Binding-site contacts:
Ligand atom O2A contacts residue SER283 of chain 2.A at 3.0 Å.
Ligand atom CHA contacts residue HIS269 of chain 2.A at 3.5 Å.
Ligand atom O1A contacts residue HIS269 of chain 2.A at 2.9 Å (h-bond).
Ligand atom CGD contacts residue VAL265 of chain 2.A at 3.5 Å (hydrophobic).
Ligand atom OB contacts residue SER297 of chain 2.A at 3.2 Å (h-bond).
Ligand atom NC contacts residue ASP216 of chain 2.A at 2.9 Å (salt-bridge).
Ligand atom O1D contacts residue ARG263 of chain 2.A at 2.5 Å (salt-bridge).
Ligand atom CMB contacts residue TYR272 of chain 2.A at 3.5 Å (hydrophobic).
Ligand atom C4D contacts residue HIS269 of chain 2.A at 3.4 Å.
Ligand atom O1A contacts residue ALA281 of chain 2.A at 3.5 Å.
Ligand atom C2A contacts residue HIS269 of chain 2.A at 3.4 Å.
Ligand atom O2D contacts residue ARG263 of chain 2.A at 2.9 Å (salt-bridge).
Ligand atom ND contacts residue HIS269 of chain 2.A at 3.4 Å (h-bond).
Ligand atom CAC contacts residue THR268 of chain 2.A at 3.3 Å.
Ligand atom CMC contacts residue PRO468 of chain 2.A at 3.2 Å (hydrophobic).
Ligand atom ND contacts residue ASP216 of chain 2.A at 3.3 Å (salt-bridge).
Ligand atom NA contacts residue ASP216 of chain 2.A at 3.4 Å (salt-bridge).
Ligand atom O1D contacts residue VAL265 of chain 2.A at 3.2 Å.
Ligand atom CBC contacts residue CYS28 of chain 2.A at 1.6 Å (hydrophobic).
Ligand atom CMC contacts residue VAL469 of chain 2.A at 3.4 Å (hydrophobic).
Ligand atom CAD contacts residue TYR225 of chain 2.A at 2.9 Å (hydrophobic).
Ligand atom OC contacts residue ASP216 of chain 2.A at 3.3 Å.
Ligand atom O2D contacts residue TYR225 of chain 2.A at 2.5 Å (h-bond).
Ligand atom NA contacts residue HIS269 of chain 2.A at 3.0 Å.
Ligand atom C2D contacts residue SER221 of chain 2.A at 3.3 Å.
Ligand atom CBA contacts residue HIS269 of chain 2.A at 3.3 Å.
Ligand atom OB contacts residue HIS299 of chain 2.A at 3.2 Å.
Ligand atom C3D contacts residue SER221 of chain 2.A at 3.3 Å.
Ligand atom CHB contacts residue ILE217 of chain 2.A at 3.3 Å (hydrophobic).
Ligand atom OC contacts residue TYR272 of chain 2.A at 3.1 Å.
Ligand atom CAD contacts residue SER221 of chain 2.A at 3.4 Å.
Ligand atom O1D contacts residue SER266 of chain 2.A at 3.1 Å (h-bond).
Ligand atom CHA contacts residue TYR225 of chain 2.A at 3.4 Å (hydrophobic).
Ligand atom C3C contacts residue THR268 of chain 2.A at 3.4 Å.
Ligand atom C4A contacts residue ILE217 of chain 2.A at 3.3 Å (hydrophobic).
Ligand atom C4A contacts residue HIS269 of chain 2.A at 3.4 Å.
Ligand atom CGD contacts residue ARG263 of chain 2.A at 3.3 Å.
Ligand atom CAC contacts residue CYS28 of chain 2.A at 2.7 Å (hydrophobic).
Ligand atom CMC contacts residue SER215 of chain 2.A at 3.4 Å.
Ligand atom C1A contacts residue HIS269 of chain 2.A at 3.0 Å.

Sequence of chain 2.A:
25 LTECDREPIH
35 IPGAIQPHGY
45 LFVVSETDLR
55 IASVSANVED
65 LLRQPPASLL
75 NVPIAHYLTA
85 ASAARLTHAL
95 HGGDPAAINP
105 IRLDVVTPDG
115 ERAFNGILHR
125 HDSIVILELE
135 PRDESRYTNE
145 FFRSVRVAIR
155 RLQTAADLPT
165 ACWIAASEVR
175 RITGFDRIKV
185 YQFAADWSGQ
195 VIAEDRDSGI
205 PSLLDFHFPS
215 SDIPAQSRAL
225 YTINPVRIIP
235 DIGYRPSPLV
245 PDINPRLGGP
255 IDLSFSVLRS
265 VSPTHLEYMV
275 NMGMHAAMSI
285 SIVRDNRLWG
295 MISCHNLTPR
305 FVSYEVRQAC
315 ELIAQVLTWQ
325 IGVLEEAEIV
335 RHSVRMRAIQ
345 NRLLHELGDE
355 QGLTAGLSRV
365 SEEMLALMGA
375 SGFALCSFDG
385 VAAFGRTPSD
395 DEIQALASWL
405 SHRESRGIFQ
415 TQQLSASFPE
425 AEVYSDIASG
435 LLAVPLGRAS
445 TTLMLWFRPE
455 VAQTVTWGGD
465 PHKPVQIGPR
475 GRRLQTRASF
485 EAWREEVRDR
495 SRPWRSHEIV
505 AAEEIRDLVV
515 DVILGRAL

The small molecule below binds the protein below.
Small molecule (SMILES): C=CC1=C(C)/C(=C/c2[nH]c(/C=C3\N=C(/C=C4\NC(=O)C(C)=C4C=C)C(C)=C3CCC(=O)O)c(CCC(=O)O)c2C)NC1=O